Sequence of chain 21.D:
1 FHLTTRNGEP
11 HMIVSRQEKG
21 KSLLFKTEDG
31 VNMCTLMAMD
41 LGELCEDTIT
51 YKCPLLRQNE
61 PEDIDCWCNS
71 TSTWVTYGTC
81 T

Binding-site contacts:
Ligand atom C4 contacts residue VAL31 of chain 21.D at 3.8 Å (hydrophobic).
Ligand atom O4 contacts residue NAG1 of chain 21.X at 3.0 Å.
Ligand atom C3 contacts residue VAL31 of chain 21.D at 3.0 Å (hydrophobic).
Ligand atom C5 contacts residue ASN69 of chain 21.D at 3.7 Å.
Ligand atom O4 contacts residue VAL31 of chain 21.D at 3.3 Å.
Ligand atom C2 contacts residue ASN69 of chain 21.D at 4.2 Å.
Ligand atom C1 contacts residue ASN69 of chain 21.D at 2.7 Å.
Ligand atom C8 contacts residue SER70 of chain 21.D at 3.7 Å.
Ligand atom C1 contacts residue VAL31 of chain 21.D at 4.3 Å (hydrophobic).
Ligand atom C6 contacts residue MET33 of chain 21.D at 3.5 Å (hydrophobic).
Ligand atom O5 contacts residue ASN69 of chain 21.D at 2.8 Å (h-bond).
Ligand atom O7 contacts residue ASN69 of chain 21.D at 3.8 Å.
Ligand atom C3 contacts residue NAG1 of chain 21.X at 3.7 Å.
Ligand atom O1 contacts residue VAL31 of chain 21.D at 3.4 Å (h-bond).
Ligand atom O3 contacts residue NAG1 of chain 21.X at 2.6 Å (h-bond).
Ligand atom O6 contacts residue NAG1 of chain 21.X at 3.0 Å.
Ligand atom C4 contacts residue NAG1 of chain 21.X at 3.2 Å.
Ligand atom O1 contacts residue SER70 of chain 21.D at 4.2 Å.
Ligand atom C8 contacts residue ASN69 of chain 21.D at 3.4 Å.
Ligand atom C5 contacts residue NAG1 of chain 21.X at 4.4 Å.
Ligand atom C8 contacts residue ARG57 of chain 21.D at 4.2 Å.
Ligand atom C5 contacts residue MET33 of chain 21.D at 3.7 Å (hydrophobic).
Ligand atom N2 contacts residue ASN69 of chain 21.D at 4.3 Å.
Ligand atom C2 contacts residue VAL31 of chain 21.D at 4.0 Å (hydrophobic).
Ligand atom N2 contacts residue VAL31 of chain 21.D at 4.0 Å.
Ligand atom C6 contacts residue NAG1 of chain 21.X at 4.3 Å.
Ligand atom O5 contacts residue MET33 of chain 21.D at 4.2 Å.
Ligand atom C7 contacts residue SER70 of chain 21.D at 4.4 Å.
Ligand atom O1 contacts residue ASN69 of chain 21.D at 2.1 Å (h-bond).
Ligand atom C5 contacts residue VAL31 of chain 21.D at 4.2 Å (hydrophobic).
Ligand atom O3 contacts residue VAL31 of chain 21.D at 3.6 Å.
Ligand atom C6 contacts residue ASN69 of chain 21.D at 4.4 Å.
Ligand atom C7 contacts residue ASN69 of chain 21.D at 3.8 Å.
Ligand atom O1 contacts residue MET33 of chain 21.D at 3.9 Å.
Ligand atom C6 contacts residue LEU24 of chain 21.D at 4.5 Å (hydrophobic).

The small molecule below binds the protein below.
Small molecule (SMILES): CC(=O)N[C@@H]1[C@@H](O)[C@H](O)[C@@H](CO)O[C@H]1O